The small molecule below binds the protein below.
Small molecule (SMILES): Cc1cc(CCCOc2c(C)cc(-c3nnn(C)n3)cc2C)on1

Binding-site contacts:
Ligand atom N2 contacts residue MET214 of chain 27.A at 3.8 Å.
Ligand atom N3A contacts residue PHE179 of chain 27.A at 3.7 Å.
Ligand atom C5 contacts residue MET214 of chain 27.A at 3.4 Å (hydrophobic).
Ligand atom C1B contacts residue ILE98 of chain 27.A at 3.7 Å (hydrophobic).
Ligand atom O1B contacts residue ILE98 of chain 27.A at 3.2 Å.
Ligand atom O1 contacts residue LEU100 of chain 27.A at 3.7 Å.
Ligand atom C4 contacts residue LEU100 of chain 27.A at 3.9 Å (hydrophobic).
Ligand atom CM2 contacts residue ILE77 of chain 27.A at 3.8 Å (hydrophobic).
Ligand atom N5A contacts residue LEU217 of chain 27.A at 3.6 Å.
Ligand atom C5B contacts residue TYR144 of chain 27.A at 3.8 Å (hydrophobic).
Ligand atom CM4 contacts residue ALA166 of chain 27.A at 3.1 Å (hydrophobic).
Ligand atom C6B contacts residue ILE98 of chain 27.A at 3.8 Å (hydrophobic).
Ligand atom C3 contacts residue LEU100 of chain 27.A at 3.8 Å (hydrophobic).
Ligand atom C4 contacts residue MET214 of chain 27.A at 3.7 Å (hydrophobic).
Ligand atom N1A contacts residue MET124 of chain 27.A at 3.6 Å.
Ligand atom CM6 contacts residue LEU184 of chain 27.A at 3.7 Å (hydrophobic).
Ligand atom N4A contacts residue TYR144 of chain 27.A at 3.7 Å.
Ligand atom CM4 contacts residue VAL168 of chain 27.A at 3.9 Å (hydrophobic).
Ligand atom N2 contacts residue LEU100 of chain 27.A at 3.8 Å.
Ligand atom O1 contacts residue MET214 of chain 27.A at 3.2 Å.
Ligand atom C1C contacts residue MET214 of chain 27.A at 3.2 Å (hydrophobic).
Ligand atom C5B contacts residue LEU181 of chain 27.A at 3.6 Å (hydrophobic).
Ligand atom C4 contacts residue TYR190 of chain 27.A at 3.7 Å (hydrophobic).
Ligand atom CM3 contacts residue TYR190 of chain 27.A at 3.6 Å (hydrophobic).
Ligand atom CM4 contacts residue TYR142 of chain 27.A at 3.7 Å (hydrophobic).
Ligand atom C2A contacts residue PHE179 of chain 27.A at 3.5 Å (hydrophobic).
Ligand atom CM6 contacts residue TYR144 of chain 27.A at 3.7 Å (hydrophobic).
Ligand atom N1A contacts residue LEU217 of chain 27.A at 3.3 Å.
Ligand atom C6B contacts residue LEU181 of chain 27.A at 3.5 Å (hydrophobic).
Ligand atom CM6 contacts residue LEU181 of chain 27.A at 3.8 Å (hydrophobic).
Ligand atom CM4 contacts residue TYR144 of chain 27.A at 3.8 Å (hydrophobic).
Ligand atom C2B contacts residue ILE122 of chain 27.A at 4.0 Å (hydrophobic).
Ligand atom N4A contacts residue PHE179 of chain 27.A at 3.5 Å.
Ligand atom C2A contacts residue LEU217 of chain 27.A at 4.0 Å (hydrophobic).
Ligand atom CM2 contacts residue ILE122 of chain 27.A at 3.8 Å (hydrophobic).
Ligand atom N3A contacts residue TYR144 of chain 27.A at 3.2 Å.
Ligand atom N5A contacts residue MET124 of chain 27.A at 3.9 Å.
Ligand atom C1B contacts residue LEU181 of chain 27.A at 4.0 Å (hydrophobic).
Ligand atom N1A contacts residue PHE179 of chain 27.A at 3.3 Å.
Ligand atom N5A contacts residue PHE179 of chain 27.A at 3.3 Å.

Sequence of chain 27.A:
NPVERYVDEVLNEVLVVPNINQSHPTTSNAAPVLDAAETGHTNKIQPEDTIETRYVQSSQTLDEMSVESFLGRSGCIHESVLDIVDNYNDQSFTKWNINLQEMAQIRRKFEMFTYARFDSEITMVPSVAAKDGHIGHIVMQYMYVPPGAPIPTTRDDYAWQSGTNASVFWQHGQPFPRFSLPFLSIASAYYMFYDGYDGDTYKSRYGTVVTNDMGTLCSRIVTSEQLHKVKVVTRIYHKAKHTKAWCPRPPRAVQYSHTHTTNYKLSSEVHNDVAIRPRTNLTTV